Sequence of chain 59.A:
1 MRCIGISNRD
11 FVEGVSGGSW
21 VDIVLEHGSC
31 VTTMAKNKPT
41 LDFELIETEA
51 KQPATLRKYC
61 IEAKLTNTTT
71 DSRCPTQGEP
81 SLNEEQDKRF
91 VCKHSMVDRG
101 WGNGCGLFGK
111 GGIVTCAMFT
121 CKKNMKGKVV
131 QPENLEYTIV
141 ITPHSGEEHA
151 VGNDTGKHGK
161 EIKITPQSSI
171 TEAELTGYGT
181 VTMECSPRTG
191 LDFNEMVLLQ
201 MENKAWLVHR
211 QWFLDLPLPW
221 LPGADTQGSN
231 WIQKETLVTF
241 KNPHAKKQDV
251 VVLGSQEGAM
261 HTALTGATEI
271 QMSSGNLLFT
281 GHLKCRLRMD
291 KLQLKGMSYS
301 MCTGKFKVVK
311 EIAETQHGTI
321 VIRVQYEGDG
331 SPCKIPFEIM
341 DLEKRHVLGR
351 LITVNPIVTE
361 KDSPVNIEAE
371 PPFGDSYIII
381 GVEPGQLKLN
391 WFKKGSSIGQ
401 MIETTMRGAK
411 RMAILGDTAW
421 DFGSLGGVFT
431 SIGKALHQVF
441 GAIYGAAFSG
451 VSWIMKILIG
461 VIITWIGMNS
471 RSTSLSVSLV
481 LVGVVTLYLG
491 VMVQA

Sequence of chain 40.A:
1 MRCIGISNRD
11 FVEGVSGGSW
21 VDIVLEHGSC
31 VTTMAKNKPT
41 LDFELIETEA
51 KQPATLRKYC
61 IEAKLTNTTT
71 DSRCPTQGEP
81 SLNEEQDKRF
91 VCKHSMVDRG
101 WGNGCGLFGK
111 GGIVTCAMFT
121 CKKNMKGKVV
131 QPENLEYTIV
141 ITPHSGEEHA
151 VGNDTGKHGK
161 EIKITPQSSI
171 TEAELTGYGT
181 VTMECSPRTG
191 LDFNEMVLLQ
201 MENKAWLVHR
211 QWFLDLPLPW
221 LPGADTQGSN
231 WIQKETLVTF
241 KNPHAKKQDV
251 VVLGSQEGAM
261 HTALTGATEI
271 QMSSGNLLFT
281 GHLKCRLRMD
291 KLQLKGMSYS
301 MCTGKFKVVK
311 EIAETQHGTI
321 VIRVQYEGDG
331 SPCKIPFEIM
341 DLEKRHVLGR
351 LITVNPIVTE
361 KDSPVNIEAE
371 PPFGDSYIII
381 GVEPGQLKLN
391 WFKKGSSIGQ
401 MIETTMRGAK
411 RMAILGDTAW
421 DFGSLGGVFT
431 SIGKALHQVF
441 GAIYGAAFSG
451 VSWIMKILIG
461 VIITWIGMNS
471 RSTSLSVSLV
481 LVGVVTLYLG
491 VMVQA

Binding-site contacts:
Ligand atom O5 contacts residue GLY156 of chain 59.A at 4.1 Å.
Ligand atom N2 contacts residue HIS149 of chain 59.A at 4.2 Å.
Ligand atom C6 contacts residue GLY156 of chain 59.A at 3.8 Å.
Ligand atom C5 contacts residue HIS158 of chain 59.A at 4.0 Å.
Ligand atom C3 contacts residue HIS149 of chain 59.A at 4.3 Å.
Ligand atom C5 contacts residue GLY156 of chain 59.A at 4.1 Å.
Ligand atom C1 contacts residue ASN153 of chain 59.A at 1.4 Å.
Ligand atom C5 contacts residue ASN153 of chain 59.A at 3.6 Å.
Ligand atom C8 contacts residue ASN153 of chain 59.A at 4.5 Å.
Ligand atom C1 contacts residue THR155 of chain 59.A at 3.9 Å.
Ligand atom O5 contacts residue HIS149 of chain 59.A at 3.6 Å (h-bond).
Ligand atom C2 contacts residue HIS149 of chain 59.A at 3.4 Å.
Ligand atom C2 contacts residue ASN153 of chain 59.A at 2.5 Å.
Ligand atom O6 contacts residue HIS158 of chain 59.A at 3.5 Å.
Ligand atom N2 contacts residue ASN153 of chain 59.A at 3.1 Å (h-bond).
Ligand atom O7 contacts residue HIS149 of chain 59.A at 3.3 Å.
Ligand atom C7 contacts residue ASN153 of chain 59.A at 4.1 Å.
Ligand atom O5 contacts residue HIS158 of chain 59.A at 3.2 Å.
Ligand atom O5 contacts residue THR155 of chain 59.A at 3.9 Å.
Ligand atom C8 contacts residue GLY102 of chain 40.A at 3.5 Å.
Ligand atom C6 contacts residue HIS158 of chain 59.A at 3.6 Å.
Ligand atom C5 contacts residue HIS149 of chain 59.A at 4.2 Å.
Ligand atom C3 contacts residue ASN153 of chain 59.A at 3.9 Å.
Ligand atom C4 contacts residue ASN153 of chain 59.A at 4.2 Å.
Ligand atom C1 contacts residue HIS158 of chain 59.A at 4.2 Å.
Ligand atom O5 contacts residue ASN153 of chain 59.A at 2.3 Å (h-bond).
Ligand atom C4 contacts residue HIS149 of chain 59.A at 3.7 Å.
Ligand atom O6 contacts residue HIS149 of chain 59.A at 3.5 Å.
Ligand atom C7 contacts residue HIS149 of chain 59.A at 4.3 Å.
Ligand atom O3 contacts residue HIS149 of chain 59.A at 4.2 Å.
Ligand atom C1 contacts residue HIS149 of chain 59.A at 3.6 Å.

This small molecule binds to this protein.
Small molecule (SMILES): CC(=O)N[C@H]1[C@H](O[C@H]2[C@H](O)[C@@H](NC(C)=O)CO[C@@H]2CO)O[C@H](CO)[C@@H](O)[C@@H]1O